Binding-site contacts:
Ligand atom C4 contacts residue ASN154 of chain 51.B at 4.2 Å.
Ligand atom O5 contacts residue ASN154 of chain 51.B at 2.4 Å (h-bond).
Ligand atom O5 contacts residue HIS104 of chain 27.B at 3.2 Å (h-bond).
Ligand atom C8 contacts residue ASN154 of chain 51.B at 3.8 Å.
Ligand atom C7 contacts residue ASN154 of chain 51.B at 3.3 Å.
Ligand atom C2 contacts residue ASN154 of chain 51.B at 2.4 Å.
Ligand atom C5 contacts residue HIS104 of chain 27.B at 3.3 Å.
Ligand atom O6 contacts residue HIS104 of chain 27.B at 2.9 Å.
Ligand atom C5 contacts residue ASN154 of chain 51.B at 3.7 Å.
Ligand atom C7 contacts residue GLU155 of chain 51.B at 4.1 Å.
Ligand atom C8 contacts residue GLU155 of chain 51.B at 3.8 Å.
Ligand atom C6 contacts residue HIS104 of chain 27.B at 3.7 Å.
Ligand atom O7 contacts residue HIS104 of chain 27.B at 4.2 Å.
Ligand atom O7 contacts residue ASN154 of chain 51.B at 3.1 Å (h-bond).
Ligand atom N2 contacts residue ASN154 of chain 51.B at 2.9 Å (h-bond).
Ligand atom C3 contacts residue ASN154 of chain 51.B at 3.8 Å.
Ligand atom C1 contacts residue ASN154 of chain 51.B at 1.4 Å.
Ligand atom O7 contacts residue GLU155 of chain 51.B at 3.8 Å.
Ligand atom C1 contacts residue HIS104 of chain 27.B at 3.2 Å.
Ligand atom C2 contacts residue HIS104 of chain 27.B at 4.4 Å.

The small molecule below binds the protein below.
Small molecule (SMILES): CC(=O)N[C@@H]1[C@@H](O)[C@H](O)[C@@H](CO)O[C@H]1O

Sequence of chain 51.B:
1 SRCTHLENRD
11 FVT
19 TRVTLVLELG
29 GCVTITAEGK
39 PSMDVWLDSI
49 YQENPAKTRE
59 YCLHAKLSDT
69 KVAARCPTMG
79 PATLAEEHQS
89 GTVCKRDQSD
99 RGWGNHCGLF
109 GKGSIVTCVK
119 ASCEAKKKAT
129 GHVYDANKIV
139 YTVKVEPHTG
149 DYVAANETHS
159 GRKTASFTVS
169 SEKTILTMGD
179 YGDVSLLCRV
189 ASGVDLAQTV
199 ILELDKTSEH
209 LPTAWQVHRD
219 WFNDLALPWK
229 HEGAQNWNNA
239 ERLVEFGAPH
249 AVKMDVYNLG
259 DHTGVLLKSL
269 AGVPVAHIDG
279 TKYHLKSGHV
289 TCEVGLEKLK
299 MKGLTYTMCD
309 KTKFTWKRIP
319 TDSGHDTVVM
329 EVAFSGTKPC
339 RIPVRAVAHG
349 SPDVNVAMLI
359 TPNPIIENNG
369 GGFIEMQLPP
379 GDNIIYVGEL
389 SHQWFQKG

Sequence of chain 27.B:
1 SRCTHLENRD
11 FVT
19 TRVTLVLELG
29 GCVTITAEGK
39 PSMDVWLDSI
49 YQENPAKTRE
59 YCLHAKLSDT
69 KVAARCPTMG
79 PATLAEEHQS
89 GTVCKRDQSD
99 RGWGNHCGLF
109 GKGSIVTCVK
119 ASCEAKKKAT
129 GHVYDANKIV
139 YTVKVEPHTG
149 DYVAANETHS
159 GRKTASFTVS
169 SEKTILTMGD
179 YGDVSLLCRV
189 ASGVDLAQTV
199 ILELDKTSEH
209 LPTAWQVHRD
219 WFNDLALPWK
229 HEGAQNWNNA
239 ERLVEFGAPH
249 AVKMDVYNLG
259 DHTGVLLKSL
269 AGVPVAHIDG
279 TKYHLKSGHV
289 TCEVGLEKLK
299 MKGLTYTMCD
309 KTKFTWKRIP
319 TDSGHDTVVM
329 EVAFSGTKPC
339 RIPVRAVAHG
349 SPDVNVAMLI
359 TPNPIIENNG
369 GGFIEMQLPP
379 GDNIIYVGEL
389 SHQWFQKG